Sequence of chain 4.C:
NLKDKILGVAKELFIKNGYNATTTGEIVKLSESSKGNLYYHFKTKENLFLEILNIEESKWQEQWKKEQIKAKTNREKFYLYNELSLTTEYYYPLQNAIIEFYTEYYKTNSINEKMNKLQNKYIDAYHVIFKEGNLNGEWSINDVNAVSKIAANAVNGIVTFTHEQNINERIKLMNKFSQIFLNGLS

Sequence of chain 4.A:
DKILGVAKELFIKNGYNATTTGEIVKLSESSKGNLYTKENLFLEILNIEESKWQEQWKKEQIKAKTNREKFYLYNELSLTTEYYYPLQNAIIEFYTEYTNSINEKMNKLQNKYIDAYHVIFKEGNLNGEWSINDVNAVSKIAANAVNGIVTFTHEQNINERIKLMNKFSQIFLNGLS

This small molecule binds to this protein.
Small molecule (SMILES): Cc1cc(N)c2ccccc2[n+]1CCCCCCCCCC[n+]1c(C)cc(N)c2ccccc21

Binding-site contacts:
Ligand atom C14 contacts residue TYR93 of chain 4.C at 3.9 Å (hydrophobic).
Ligand atom C14 contacts residue TRP61 of chain 4.C at 3.8 Å (hydrophobic).
Ligand atom C27 contacts residue ILE99 of chain 4.C at 4.0 Å (hydrophobic).
Ligand atom C8 contacts residue TYR103 of chain 4.C at 3.4 Å (hydrophobic).
Ligand atom C8 contacts residue PHE162 of chain 4.A at 3.8 Å (hydrophobic).
Ligand atom N2 contacts residue TRP61 of chain 4.C at 3.9 Å.
Ligand atom C12 contacts residue TYR93 of chain 4.C at 3.6 Å (hydrophobic).
Ligand atom N4 contacts residue TYR103 of chain 4.C at 3.2 Å.
Ligand atom C19 contacts residue GLU58 of chain 4.C at 4.0 Å.
Ligand atom C30 contacts residue GLN120 of chain 4.C at 3.0 Å.
Ligand atom C13 contacts residue TYR93 of chain 4.C at 3.3 Å (hydrophobic).
Ligand atom C14 contacts residue THR89 of chain 4.C at 4.0 Å.
Ligand atom C29 contacts residue GLU57 of chain 4.C at 3.2 Å.
Ligand atom C7 contacts residue PHE162 of chain 4.A at 3.6 Å (hydrophobic).
Ligand atom C25 contacts residue LEU119 of chain 4.C at 4.0 Å (hydrophobic).
Ligand atom N1 contacts residue TYR103 of chain 4.C at 3.9 Å.
Ligand atom C23 contacts residue LEU119 of chain 4.C at 3.9 Å (hydrophobic).
Ligand atom C2 contacts residue ILE100 of chain 4.C at 3.8 Å (hydrophobic).
Ligand atom C19 contacts residue TRP61 of chain 4.C at 3.8 Å (hydrophobic).
Ligand atom C6 contacts residue TYR103 of chain 4.C at 3.6 Å (hydrophobic).
Ligand atom C15 contacts residue THR89 of chain 4.C at 3.8 Å.
Ligand atom N3 contacts residue TYR93 of chain 4.C at 4.0 Å.
Ligand atom C4 contacts residue ASN97 of chain 4.A at 3.5 Å.
Ligand atom C29 contacts residue TYR93 of chain 4.C at 3.2 Å (hydrophobic).
Ligand atom N3 contacts residue TRP61 of chain 4.C at 4.0 Å.
Ligand atom C7 contacts residue TYR103 of chain 4.C at 3.4 Å (hydrophobic).
Ligand atom C5 contacts residue TYR103 of chain 4.C at 3.9 Å (hydrophobic).
Ligand atom C19 contacts residue GLU57 of chain 4.C at 3.7 Å.
Ligand atom C10 contacts residue TRP61 of chain 4.C at 4.0 Å (hydrophobic).
Ligand atom N3 contacts residue THR89 of chain 4.C at 2.9 Å (h-bond).
Ligand atom C12 contacts residue TRP61 of chain 4.C at 4.0 Å (hydrophobic).
Ligand atom C4 contacts residue TYR103 of chain 4.C at 3.7 Å (hydrophobic).
Ligand atom N4 contacts residue THR161 of chain 4.A at 3.6 Å.
Ligand atom N4 contacts residue ASN97 of chain 4.A at 3.5 Å (h-bond).
Ligand atom C13 contacts residue TRP61 of chain 4.C at 4.0 Å (hydrophobic).
Ligand atom C6 contacts residue PHE162 of chain 4.A at 3.9 Å (hydrophobic).
Ligand atom C20 contacts residue GLU57 of chain 4.C at 4.0 Å.
Ligand atom C9 contacts residue TYR103 of chain 4.C at 3.7 Å (hydrophobic).
Ligand atom C21 contacts residue GLU58 of chain 4.C at 3.8 Å.
Ligand atom C20 contacts residue TYR93 of chain 4.C at 3.8 Å (hydrophobic).